Binding-site contacts:
Ligand atom N6 contacts residue SER417 of chain 1.R at 4.3 Å.
Ligand atom C8 contacts residue HIS415 of chain 1.R at 3.6 Å.
Ligand atom C1' contacts residue PRO416 of chain 1.R at 4.3 Å (hydrophobic).
Ligand atom N1 contacts residue PRO205 of chain 1.R at 4.4 Å.
Ligand atom N6 contacts residue PRO416 of chain 1.R at 4.3 Å.
Ligand atom N3 contacts residue PRO416 of chain 1.R at 3.5 Å.
Ligand atom C5 contacts residue PRO416 of chain 1.R at 4.2 Å (hydrophobic).
Ligand atom N1 contacts residue VAL204 of chain 1.R at 4.4 Å.
Ligand atom OP1 contacts residue DC1 of chain 1.QC at 2.5 Å (h-bond).
Ligand atom N6 contacts residue PRO205 of chain 1.R at 3.9 Å.
Ligand atom C5 contacts residue PRO205 of chain 1.R at 3.6 Å (hydrophobic).
Ligand atom N1 contacts residue GLY424 of chain 1.R at 4.1 Å.
Ligand atom N9 contacts residue HIS415 of chain 1.R at 4.3 Å.
Ligand atom C6 contacts residue PRO416 of chain 1.R at 3.7 Å (hydrophobic).
Ligand atom N1 contacts residue PRO416 of chain 1.R at 3.1 Å (h-bond).
Ligand atom OP2 contacts residue DC1 of chain 1.QC at 2.5 Å (h-bond).
Ligand atom N9 contacts residue PRO416 of chain 1.R at 4.4 Å.
Ligand atom C4' contacts residue DC1 of chain 1.QC at 4.5 Å.
Ligand atom C2 contacts residue GLY424 of chain 1.R at 4.2 Å.
Ligand atom C4 contacts residue PRO205 of chain 1.R at 4.2 Å (hydrophobic).
Ligand atom N6 contacts residue ASN394 of chain 1.R at 4.0 Å.
Ligand atom C2 contacts residue PRO416 of chain 1.R at 3.1 Å (hydrophobic).
Ligand atom C8 contacts residue PRO205 of chain 1.R at 4.3 Å (hydrophobic).
Ligand atom C5 contacts residue HIS415 of chain 1.R at 4.4 Å.
Ligand atom C2' contacts residue HIS415 of chain 1.R at 4.3 Å.
Ligand atom P contacts residue DC1 of chain 1.QC at 1.6 Å.
Ligand atom C6 contacts residue PRO205 of chain 1.R at 3.7 Å (hydrophobic).
Ligand atom O5' contacts residue DC1 of chain 1.QC at 2.5 Å (h-bond).
Ligand atom C4 contacts residue PRO416 of chain 1.R at 4.1 Å (hydrophobic).
Ligand atom N7 contacts residue PRO205 of chain 1.R at 3.7 Å.
Ligand atom C5' contacts residue DC1 of chain 1.QC at 3.1 Å.
Ligand atom N7 contacts residue HIS415 of chain 1.R at 3.6 Å.

Sequence of chain 1.R:
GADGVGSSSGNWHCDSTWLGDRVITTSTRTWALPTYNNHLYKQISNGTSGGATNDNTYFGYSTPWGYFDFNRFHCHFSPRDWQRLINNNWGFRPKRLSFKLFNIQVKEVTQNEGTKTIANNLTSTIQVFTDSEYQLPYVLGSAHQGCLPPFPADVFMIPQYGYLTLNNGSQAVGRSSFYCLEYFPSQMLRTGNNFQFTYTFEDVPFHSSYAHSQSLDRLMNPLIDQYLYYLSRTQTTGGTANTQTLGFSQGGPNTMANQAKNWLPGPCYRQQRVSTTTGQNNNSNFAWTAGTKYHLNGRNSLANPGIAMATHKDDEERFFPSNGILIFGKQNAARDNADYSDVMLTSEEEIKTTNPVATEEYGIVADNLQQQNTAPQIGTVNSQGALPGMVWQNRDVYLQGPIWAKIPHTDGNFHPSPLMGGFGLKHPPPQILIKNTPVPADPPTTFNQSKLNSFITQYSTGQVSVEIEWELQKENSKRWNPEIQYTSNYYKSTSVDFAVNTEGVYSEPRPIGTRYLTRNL

This small molecule binds to this protein.
Small molecule (SMILES): Nc1ncnc2c1ncn2[C@H]1C[C@H](O)[C@@H](COP(=O)(O)O)O1